Sequence of chain 1.A:
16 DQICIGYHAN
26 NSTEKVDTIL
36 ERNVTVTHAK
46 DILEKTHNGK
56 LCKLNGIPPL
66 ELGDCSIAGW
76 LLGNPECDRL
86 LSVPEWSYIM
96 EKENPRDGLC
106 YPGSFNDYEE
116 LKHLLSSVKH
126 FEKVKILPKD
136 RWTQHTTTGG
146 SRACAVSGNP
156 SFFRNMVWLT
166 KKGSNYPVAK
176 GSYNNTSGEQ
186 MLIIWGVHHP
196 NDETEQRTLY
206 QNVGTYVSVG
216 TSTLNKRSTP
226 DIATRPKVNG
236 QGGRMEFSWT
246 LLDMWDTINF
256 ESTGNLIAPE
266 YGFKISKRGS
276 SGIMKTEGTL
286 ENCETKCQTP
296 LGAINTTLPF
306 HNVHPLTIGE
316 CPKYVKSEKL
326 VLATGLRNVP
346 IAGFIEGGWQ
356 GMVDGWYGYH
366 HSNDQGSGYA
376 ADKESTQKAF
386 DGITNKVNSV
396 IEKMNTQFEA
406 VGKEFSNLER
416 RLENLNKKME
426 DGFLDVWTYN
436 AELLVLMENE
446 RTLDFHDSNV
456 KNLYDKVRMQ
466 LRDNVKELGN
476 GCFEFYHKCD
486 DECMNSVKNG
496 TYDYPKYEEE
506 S

This protein binds this small molecule.
Small molecule (SMILES): CC(=O)N[C@H]1[C@H](O[C@H]2[C@H](O)[C@@H](NC(C)=O)CO[C@@H]2CO)O[C@H](CO)[C@@H](O)[C@@H]1O

Binding-site contacts:
Ligand atom C1 contacts residue ASN179 of chain 1.A at 1.5 Å.
Ligand atom C5 contacts residue TRP250 of chain 1.A at 3.9 Å (hydrophobic).
Ligand atom O5 contacts residue THR181 of chain 1.A at 3.8 Å.
Ligand atom C2 contacts residue ASN179 of chain 1.A at 2.6 Å.
Ligand atom C8 contacts residue ASN179 of chain 1.A at 3.3 Å.
Ligand atom C7 contacts residue THR252 of chain 1.A at 4.4 Å.
Ligand atom C8 contacts residue TRP250 of chain 1.A at 3.5 Å (hydrophobic).
Ligand atom C8 contacts residue THR252 of chain 1.A at 3.1 Å.
Ligand atom C3 contacts residue ASN179 of chain 1.A at 3.9 Å.
Ligand atom O5 contacts residue TRP250 of chain 1.A at 4.0 Å.
Ligand atom C5 contacts residue ASN179 of chain 1.A at 3.8 Å.
Ligand atom O5 contacts residue ASN179 of chain 1.A at 2.5 Å (h-bond).
Ligand atom C1 contacts residue THR181 of chain 1.A at 4.2 Å.
Ligand atom C6 contacts residue TRP250 of chain 1.A at 3.8 Å (hydrophobic).
Ligand atom C4 contacts residue ASN179 of chain 1.A at 4.4 Å.
Ligand atom C7 contacts residue ASN179 of chain 1.A at 3.6 Å.
Ligand atom N2 contacts residue ASN179 of chain 1.A at 3.0 Å (h-bond).